Binding-site contacts:
Ligand atom O2 contacts residue A5 of chain 1.J at 3.2 Å (h-bond).
Ligand atom O4 contacts residue A3 of chain 1.J at 3.2 Å (h-bond).
Ligand atom P contacts residue MG1 of chain 1.T at 2.8 Å.
Ligand atom N6 contacts residue U7 of chain 1.J at 2.9 Å (h-bond).
Ligand atom N3 contacts residue A3 of chain 1.J at 3.1 Å (h-bond).
Ligand atom N6 contacts residue U6 of chain 1.J at 3.0 Å (h-bond).
Ligand atom N1 contacts residue U8 of chain 1.J at 2.9 Å (h-bond).
Ligand atom C2 contacts residue U7 of chain 1.J at 3.1 Å.
Ligand atom O2' contacts residue ASP460 of chain 1.C at 2.6 Å (salt-bridge).
Ligand atom O2' contacts residue GLY580 of chain 1.C at 3.2 Å.
Ligand atom O5' contacts residue POP1 of chain 1.R at 2.7 Å (h-bond).
Ligand atom OP1 contacts residue ARG282 of chain 1.C at 2.6 Å (salt-bridge).
Ligand atom C3' contacts residue ASP387 of chain 1.C at 3.2 Å.
Ligand atom O2 contacts residue TYR362 of chain 1.C at 3.1 Å (h-bond).
Ligand atom O2' contacts residue ASP387 of chain 1.C at 2.4 Å (salt-bridge).
Ligand atom O4 contacts residue LYS279 of chain 1.C at 3.1 Å (salt-bridge).
Ligand atom N3 contacts residue A5 of chain 1.J at 2.9 Å (h-bond).
Ligand atom O4 contacts residue A5 of chain 1.J at 2.7 Å (h-bond).
Ligand atom OP1 contacts residue ASP364 of chain 1.C at 2.7 Å (salt-bridge).
Ligand atom O4' contacts residue TYR362 of chain 1.C at 3.1 Å.
Ligand atom OP1 contacts residue POP1 of chain 1.R at 2.8 Å (h-bond).
Ligand atom N1 contacts residue U6 of chain 1.J at 3.0 Å (h-bond).
Ligand atom N6 contacts residue U8 of chain 1.J at 2.9 Å (h-bond).
Ligand atom C2' contacts residue ASP387 of chain 1.C at 3.0 Å.
Ligand atom O3' contacts residue MET386 of chain 1.C at 3.2 Å.
Ligand atom N3 contacts residue A2 of chain 1.J at 2.7 Å (h-bond).
Ligand atom OP2 contacts residue ARG25 of chain 1.D at 3.2 Å (salt-bridge).
Ligand atom OP2 contacts residue GLN613 of chain 1.C at 2.8 Å (h-bond).
Ligand atom O3' contacts residue ASP387 of chain 1.C at 2.4 Å (salt-bridge).
Ligand atom N1 contacts residue U7 of chain 1.J at 2.7 Å (h-bond).
Ligand atom O2' contacts residue THR451 of chain 1.C at 2.8 Å (h-bond).
Ligand atom O4 contacts residue A2 of chain 1.J at 3.1 Å (h-bond).
Ligand atom O4' contacts residue ASP460 of chain 1.C at 3.2 Å (salt-bridge).
Ligand atom OP1 contacts residue MG1 of chain 1.T at 1.5 Å.
Ligand atom O2 contacts residue THR456 of chain 1.C at 3.2 Å.
Ligand atom O2 contacts residue A3 of chain 1.J at 3.2 Å (h-bond).
Ligand atom O4 contacts residue A4 of chain 1.J at 3.1 Å (h-bond).
Ligand atom O3' contacts residue ASP364 of chain 1.C at 3.0 Å (salt-bridge).
Ligand atom O2' contacts residue THR584 of chain 1.C at 2.7 Å (h-bond).
Ligand atom N3 contacts residue A4 of chain 1.J at 2.9 Å (h-bond).

Sequence of chain 1.C:
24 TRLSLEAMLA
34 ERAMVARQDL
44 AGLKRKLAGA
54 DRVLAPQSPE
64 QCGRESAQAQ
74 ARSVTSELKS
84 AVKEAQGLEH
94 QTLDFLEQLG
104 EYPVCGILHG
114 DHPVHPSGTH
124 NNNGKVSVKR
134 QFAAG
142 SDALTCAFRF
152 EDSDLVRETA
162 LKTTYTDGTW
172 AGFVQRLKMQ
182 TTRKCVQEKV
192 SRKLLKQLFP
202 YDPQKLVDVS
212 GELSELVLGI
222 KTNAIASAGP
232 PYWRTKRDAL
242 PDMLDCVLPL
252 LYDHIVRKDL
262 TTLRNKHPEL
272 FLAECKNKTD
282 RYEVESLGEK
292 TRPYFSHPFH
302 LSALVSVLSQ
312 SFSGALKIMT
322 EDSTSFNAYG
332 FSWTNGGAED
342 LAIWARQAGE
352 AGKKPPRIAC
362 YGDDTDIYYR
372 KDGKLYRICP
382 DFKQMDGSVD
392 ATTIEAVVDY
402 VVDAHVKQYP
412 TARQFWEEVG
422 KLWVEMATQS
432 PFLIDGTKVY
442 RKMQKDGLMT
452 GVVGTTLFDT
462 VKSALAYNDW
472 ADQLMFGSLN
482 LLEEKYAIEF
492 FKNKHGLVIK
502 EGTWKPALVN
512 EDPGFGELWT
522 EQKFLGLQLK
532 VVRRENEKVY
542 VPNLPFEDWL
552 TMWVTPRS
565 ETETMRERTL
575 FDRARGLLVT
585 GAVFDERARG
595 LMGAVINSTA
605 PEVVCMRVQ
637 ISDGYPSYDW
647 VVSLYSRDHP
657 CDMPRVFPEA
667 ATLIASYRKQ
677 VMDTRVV

Sequence of chain 1.D:
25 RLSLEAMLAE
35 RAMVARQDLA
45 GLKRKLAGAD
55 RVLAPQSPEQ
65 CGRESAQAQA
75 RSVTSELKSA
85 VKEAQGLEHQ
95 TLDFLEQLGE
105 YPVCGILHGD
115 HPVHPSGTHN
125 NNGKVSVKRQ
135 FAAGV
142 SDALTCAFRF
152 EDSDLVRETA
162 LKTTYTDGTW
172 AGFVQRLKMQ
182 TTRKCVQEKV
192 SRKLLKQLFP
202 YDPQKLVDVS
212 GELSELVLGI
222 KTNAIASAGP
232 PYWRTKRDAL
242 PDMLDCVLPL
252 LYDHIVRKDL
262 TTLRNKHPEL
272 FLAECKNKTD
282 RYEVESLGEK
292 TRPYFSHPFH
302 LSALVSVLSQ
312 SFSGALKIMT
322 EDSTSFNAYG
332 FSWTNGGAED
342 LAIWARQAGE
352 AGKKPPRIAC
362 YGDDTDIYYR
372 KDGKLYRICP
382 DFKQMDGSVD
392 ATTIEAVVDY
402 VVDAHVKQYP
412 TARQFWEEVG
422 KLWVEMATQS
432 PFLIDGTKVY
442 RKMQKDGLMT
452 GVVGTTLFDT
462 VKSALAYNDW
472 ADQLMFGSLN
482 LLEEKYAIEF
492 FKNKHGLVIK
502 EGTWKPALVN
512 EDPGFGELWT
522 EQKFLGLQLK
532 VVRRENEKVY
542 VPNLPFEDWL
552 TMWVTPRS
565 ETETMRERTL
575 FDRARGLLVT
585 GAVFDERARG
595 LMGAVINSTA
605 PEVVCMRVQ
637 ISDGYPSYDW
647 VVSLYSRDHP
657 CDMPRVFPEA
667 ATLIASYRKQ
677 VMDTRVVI

The small molecule below binds the protein below.
Small molecule (SMILES): Nc1ncnc2c1ncn2[C@@H]1O[C@H](COP(=O)=O)[C@@H](O[P](=O)(O)OC[C@H]2O[C@@H](n3cnc4c(N)ncnc43)[C@H](O)[C@@H]2O[P](=O)(O)OC[C@H]2O[C@@H](n3cnc4c(N)ncnc43)[C@H](O)[C@@H]2O[P](=O)(O)OC[C@H]2O[C@@H](n3ccc(=O)[nH]c3=O)[C@H](O)[C@@H]2O[P](=O)(O)OC[C@H]2O[C@@H](n3ccc(=O)[nH]c3=O)[C@H](O)[C@@H]2O[P](=O)(O)OC[C@H]2O[C@@H](n3ccc(=O)[nH]c3=O)[C@H](O)[C@@H]2O[P](=O)(O)OC[C@H]2O[C@@H](n3ccc(=O)[nH]c3=O)[C@H](O)[C@@H]2O)[C@H]1O